Sequence of chain 11.J:
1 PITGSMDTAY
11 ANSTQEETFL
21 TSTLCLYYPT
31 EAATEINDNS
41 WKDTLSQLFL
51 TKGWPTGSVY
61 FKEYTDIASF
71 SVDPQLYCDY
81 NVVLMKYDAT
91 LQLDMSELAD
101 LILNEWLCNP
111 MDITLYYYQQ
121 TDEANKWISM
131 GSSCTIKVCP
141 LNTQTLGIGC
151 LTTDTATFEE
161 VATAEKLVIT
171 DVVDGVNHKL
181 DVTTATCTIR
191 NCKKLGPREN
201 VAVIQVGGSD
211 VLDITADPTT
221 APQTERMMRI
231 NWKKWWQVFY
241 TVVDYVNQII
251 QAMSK

The small molecule below binds the protein below.
Small molecule (SMILES): CC(=O)N[C@H]1[C@H](O[C@H]2[C@H](O)[C@@H](NC(C)=O)CO[C@@H]2CO)O[C@H](CO)[C@@H](O)[C@@H]1O

Binding-site contacts:
Ligand atom O7 contacts residue ASN12 of chain 11.J at 3.7 Å.
Ligand atom C7 contacts residue ASN12 of chain 11.J at 3.9 Å.
Ligand atom N2 contacts residue ASN12 of chain 11.J at 3.8 Å.
Ligand atom O5 contacts residue ASN12 of chain 11.J at 2.7 Å (h-bond).
Ligand atom C1 contacts residue ASN12 of chain 11.J at 2.1 Å.
Ligand atom C2 contacts residue ASN12 of chain 11.J at 3.2 Å.
Ligand atom C5 contacts residue ASN12 of chain 11.J at 4.1 Å.